This small molecule binds to this protein.
Small molecule (SMILES): COc1ccc(-c2cc(N)nc(N)n2)cc1

Sequence of chain 1.A:
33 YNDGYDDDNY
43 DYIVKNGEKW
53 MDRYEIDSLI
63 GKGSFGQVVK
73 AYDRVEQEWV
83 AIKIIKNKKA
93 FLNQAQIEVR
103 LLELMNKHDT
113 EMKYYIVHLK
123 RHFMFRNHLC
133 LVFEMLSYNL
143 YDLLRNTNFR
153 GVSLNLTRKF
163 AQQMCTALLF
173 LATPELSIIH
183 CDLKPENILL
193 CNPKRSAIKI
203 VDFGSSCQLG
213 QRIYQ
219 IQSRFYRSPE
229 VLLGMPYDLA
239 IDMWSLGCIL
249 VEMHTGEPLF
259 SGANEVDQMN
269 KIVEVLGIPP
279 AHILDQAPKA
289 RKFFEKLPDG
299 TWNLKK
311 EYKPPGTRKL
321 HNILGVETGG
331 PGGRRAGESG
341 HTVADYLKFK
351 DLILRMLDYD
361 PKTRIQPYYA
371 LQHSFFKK

Binding-site contacts:
Ligand atom C4 contacts residue VAL70 of chain 1.A at 3.9 Å (hydrophobic).
Ligand atom C1 contacts residue SER139 of chain 1.A at 3.6 Å.
Ligand atom O1 contacts residue LEU138 of chain 1.A at 3.0 Å (h-bond).
Ligand atom C7 contacts residue LEU138 of chain 1.A at 3.9 Å (hydrophobic).
Ligand atom N1 contacts residue GLU100 of chain 1.A at 3.0 Å (salt-bridge).
Ligand atom N3 contacts residue LYS85 of chain 1.A at 3.7 Å.
Ligand atom C2 contacts residue LEU191 of chain 1.A at 3.8 Å (hydrophobic).
Ligand atom C6 contacts residue VAL119 of chain 1.A at 4.1 Å (hydrophobic).
Ligand atom N3 contacts residue ASP204 of chain 1.A at 3.3 Å (salt-bridge).
Ligand atom N2 contacts residue GLU100 of chain 1.A at 3.9 Å.
Ligand atom C1 contacts residue MET137 of chain 1.A at 4.1 Å (hydrophobic).
Ligand atom C3 contacts residue LEU191 of chain 1.A at 3.7 Å (hydrophobic).
Ligand atom N4 contacts residue VAL203 of chain 1.A at 4.0 Å.
Ligand atom N1 contacts residue LYS85 of chain 1.A at 4.0 Å.
Ligand atom C11 contacts residue ASP204 of chain 1.A at 4.0 Å.
Ligand atom C1 contacts residue LEU191 of chain 1.A at 4.0 Å (hydrophobic).
Ligand atom C9 contacts residue VAL203 of chain 1.A at 3.7 Å (hydrophobic).
Ligand atom C10 contacts residue LYS85 of chain 1.A at 4.0 Å.
Ligand atom C4 contacts residue LEU191 of chain 1.A at 4.0 Å (hydrophobic).
Ligand atom C7 contacts residue ALA83 of chain 1.A at 3.5 Å (hydrophobic).
Ligand atom N2 contacts residue LYS85 of chain 1.A at 3.1 Å (salt-bridge).
Ligand atom N1 contacts residue ASP204 of chain 1.A at 3.3 Å (salt-bridge).
Ligand atom C10 contacts residue VAL203 of chain 1.A at 4.0 Å (hydrophobic).
Ligand atom C2 contacts residue ALA83 of chain 1.A at 3.5 Å (hydrophobic).
Ligand atom N3 contacts residue PHE67 of chain 1.A at 3.7 Å.
Ligand atom C10 contacts residue ASP204 of chain 1.A at 3.5 Å.
Ligand atom N2 contacts residue ASP204 of chain 1.A at 3.4 Å.
Ligand atom C2 contacts residue LEU138 of chain 1.A at 4.1 Å (hydrophobic).
Ligand atom C7 contacts residue GLU136 of chain 1.A at 3.6 Å.
Ligand atom N1 contacts residue PHE135 of chain 1.A at 3.0 Å.
Ligand atom O1 contacts residue ALA83 of chain 1.A at 3.7 Å.
Ligand atom C10 contacts residue PHE135 of chain 1.A at 3.7 Å (hydrophobic).
Ligand atom C8 contacts residue VAL203 of chain 1.A at 3.9 Å (hydrophobic).
Ligand atom C3 contacts residue ALA83 of chain 1.A at 4.1 Å (hydrophobic).
Ligand atom C1 contacts residue LEU138 of chain 1.A at 3.1 Å (hydrophobic).
Ligand atom C6 contacts residue ALA83 of chain 1.A at 4.1 Å (hydrophobic).
Ligand atom C9 contacts residue PHE135 of chain 1.A at 3.8 Å (hydrophobic).
Ligand atom C10 contacts residue GLU100 of chain 1.A at 3.9 Å.
Ligand atom C11 contacts residue LYS85 of chain 1.A at 3.9 Å.
Ligand atom O1 contacts residue MET137 of chain 1.A at 4.0 Å.